Binding-site contacts:
Ligand atom N01 contacts residue GLY310 of chain 1.A at 3.9 Å.
Ligand atom F09 contacts residue ILE389 of chain 1.A at 3.8 Å.
Ligand atom F09 contacts residue ILE393 of chain 1.A at 4.1 Å.
Ligand atom C02 contacts residue TYR168 of chain 1.A at 4.3 Å (hydrophobic).
Ligand atom N01 contacts residue U1H1 of chain 1.G at 2.8 Å (h-bond).
Ligand atom N01 contacts residue THR311 of chain 1.A at 3.8 Å.
Ligand atom C05 contacts residue GLY126 of chain 1.A at 4.2 Å.
Ligand atom F10 contacts residue GLY169 of chain 1.A at 4.3 Å.
Ligand atom C07 contacts residue ILE391 of chain 1.A at 4.4 Å (hydrophobic).
Ligand atom F09 contacts residue DMS1 of chain 1.E at 4.1 Å.
Ligand atom C02 contacts residue SER127 of chain 1.A at 4.1 Å.
Ligand atom C05 contacts residue ILE306 of chain 1.A at 4.0 Å (hydrophobic).
Ligand atom C03 contacts residue ASP308 of chain 1.A at 3.5 Å.
Ligand atom F08 contacts residue ILE393 of chain 1.A at 3.9 Å.
Ligand atom C04 contacts residue GLY126 of chain 1.A at 3.2 Å.
Ligand atom C02 contacts residue GLY126 of chain 1.A at 3.3 Å.
Ligand atom F08 contacts residue ILE391 of chain 1.A at 3.1 Å.
Ligand atom C12 contacts residue GLY169 of chain 1.A at 3.7 Å.
Ligand atom C07 contacts residue GLY169 of chain 1.A at 4.3 Å.
Ligand atom C02 contacts residue ASP308 of chain 1.A at 3.6 Å.
Ligand atom C02 contacts residue U1H1 of chain 1.G at 3.4 Å.
Ligand atom F09 contacts residue GLY169 of chain 1.A at 3.6 Å.
Ligand atom N01 contacts residue ASP124 of chain 1.A at 2.8 Å (salt-bridge).
Ligand atom C11 contacts residue GLY169 of chain 1.A at 3.3 Å.
Ligand atom C04 contacts residue PHE283 of chain 1.A at 4.0 Å (hydrophobic).
Ligand atom C05 contacts residue PHE283 of chain 1.A at 4.0 Å (hydrophobic).
Ligand atom C05 contacts residue ASP308 of chain 1.A at 4.1 Å.
Ligand atom N01 contacts residue ASP308 of chain 1.A at 2.7 Å (salt-bridge).
Ligand atom C07 contacts residue ILE393 of chain 1.A at 4.4 Å (hydrophobic).
Ligand atom C04 contacts residue ASP308 of chain 1.A at 3.4 Å.
Ligand atom C12 contacts residue U1H1 of chain 1.G at 3.9 Å.
Ligand atom C06 contacts residue GLY169 of chain 1.A at 4.4 Å.
Ligand atom C03 contacts residue GLY126 of chain 1.A at 3.6 Å.
Ligand atom C03 contacts residue U1H1 of chain 1.G at 4.0 Å.
Ligand atom C11 contacts residue DMS1 of chain 1.E at 3.9 Å.
Ligand atom C02 contacts residue ASP124 of chain 1.A at 3.3 Å.
Ligand atom C12 contacts residue DMS1 of chain 1.E at 4.3 Å.
Ligand atom N01 contacts residue GLY126 of chain 1.A at 3.8 Å.
Ligand atom F08 contacts residue ILE389 of chain 1.A at 4.3 Å.
Ligand atom C04 contacts residue ILE306 of chain 1.A at 4.2 Å (hydrophobic).

Sequence of chain 1.A:
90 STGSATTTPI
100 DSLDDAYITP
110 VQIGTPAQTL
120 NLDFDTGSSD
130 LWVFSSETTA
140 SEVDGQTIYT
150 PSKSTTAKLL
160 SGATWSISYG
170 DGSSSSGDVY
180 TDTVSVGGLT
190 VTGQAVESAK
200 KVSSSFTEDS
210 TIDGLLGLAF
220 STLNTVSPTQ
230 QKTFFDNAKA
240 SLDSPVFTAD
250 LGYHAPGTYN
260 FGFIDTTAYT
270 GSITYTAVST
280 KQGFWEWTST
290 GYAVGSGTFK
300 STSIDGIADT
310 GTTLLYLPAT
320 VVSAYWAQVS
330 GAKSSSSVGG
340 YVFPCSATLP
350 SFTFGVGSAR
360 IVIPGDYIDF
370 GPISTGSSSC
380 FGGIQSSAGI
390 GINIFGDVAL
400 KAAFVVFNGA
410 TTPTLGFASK

A small-molecule ligand and the protein it binds are described below.
Small molecule (SMILES): NCc1ccc(C(F)(F)F)cc1